Sequence of chain 1.D:
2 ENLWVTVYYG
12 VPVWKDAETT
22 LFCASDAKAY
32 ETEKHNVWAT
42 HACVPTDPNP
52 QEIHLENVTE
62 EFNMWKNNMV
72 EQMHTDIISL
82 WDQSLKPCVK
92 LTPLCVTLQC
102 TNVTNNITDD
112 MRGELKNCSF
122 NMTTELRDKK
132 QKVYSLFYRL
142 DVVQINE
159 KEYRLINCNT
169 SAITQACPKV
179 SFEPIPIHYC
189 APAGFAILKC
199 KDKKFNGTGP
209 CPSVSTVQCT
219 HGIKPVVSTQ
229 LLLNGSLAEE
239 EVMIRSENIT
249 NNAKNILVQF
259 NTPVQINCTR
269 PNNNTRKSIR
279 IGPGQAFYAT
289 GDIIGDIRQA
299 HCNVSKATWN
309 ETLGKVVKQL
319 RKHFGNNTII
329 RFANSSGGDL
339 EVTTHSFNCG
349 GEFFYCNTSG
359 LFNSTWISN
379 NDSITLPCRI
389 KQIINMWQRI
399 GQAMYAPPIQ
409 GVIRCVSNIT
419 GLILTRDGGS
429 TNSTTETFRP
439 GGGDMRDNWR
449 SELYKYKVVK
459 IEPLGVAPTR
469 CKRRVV

Binding-site contacts:
Ligand atom C4 contacts residue ASN103 of chain 1.D at 4.2 Å.
Ligand atom C7 contacts residue ASN103 of chain 1.D at 3.0 Å.
Ligand atom O7 contacts residue ASN103 of chain 1.D at 2.8 Å (h-bond).
Ligand atom C2 contacts residue ASN103 of chain 1.D at 2.3 Å.
Ligand atom C5 contacts residue ASN103 of chain 1.D at 3.8 Å.
Ligand atom O6 contacts residue GLY114 of chain 1.D at 4.3 Å.
Ligand atom C1 contacts residue ASN103 of chain 1.D at 1.5 Å.
Ligand atom N2 contacts residue ASN103 of chain 1.D at 2.7 Å (h-bond).
Ligand atom O5 contacts residue ASN103 of chain 1.D at 2.5 Å (h-bond).
Ligand atom C8 contacts residue ASN103 of chain 1.D at 4.2 Å.
Ligand atom C3 contacts residue ASN103 of chain 1.D at 3.7 Å.

The small molecule below binds the protein below.
Small molecule (SMILES): CC(=O)N[C@@H]1[C@@H](O)[C@H](O)[C@@H](CO)O[C@H]1O